Sequence of chain 1.A:
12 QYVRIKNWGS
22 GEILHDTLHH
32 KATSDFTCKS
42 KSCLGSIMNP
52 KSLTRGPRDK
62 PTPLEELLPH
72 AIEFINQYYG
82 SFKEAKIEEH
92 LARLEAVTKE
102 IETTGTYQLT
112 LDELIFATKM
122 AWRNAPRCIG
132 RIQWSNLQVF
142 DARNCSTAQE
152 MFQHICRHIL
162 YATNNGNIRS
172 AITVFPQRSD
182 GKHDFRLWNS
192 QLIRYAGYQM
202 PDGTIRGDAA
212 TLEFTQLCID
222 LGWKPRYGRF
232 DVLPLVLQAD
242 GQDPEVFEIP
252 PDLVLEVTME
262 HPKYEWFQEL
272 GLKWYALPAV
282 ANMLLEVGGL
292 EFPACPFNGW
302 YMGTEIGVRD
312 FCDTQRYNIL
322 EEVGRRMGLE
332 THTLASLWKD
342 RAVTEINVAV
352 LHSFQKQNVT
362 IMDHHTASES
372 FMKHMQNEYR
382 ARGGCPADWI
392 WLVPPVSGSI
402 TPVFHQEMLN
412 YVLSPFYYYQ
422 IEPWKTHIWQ

Binding-site contacts:
Ligand atom C7 contacts residue ASN319 of chain 1.A at 3.3 Å.
Ligand atom C8A contacts residue ILE320 of chain 1.A at 3.8 Å (hydrophobic).
Ligand atom N8 contacts residue GLU322 of chain 1.A at 2.6 Å (salt-bridge).
Ligand atom N14 contacts residue GLU322 of chain 1.A at 3.9 Å.
Ligand atom C10 contacts residue LEU321 of chain 1.A at 3.1 Å (hydrophobic).
Ligand atom C8A contacts residue LEU321 of chain 1.A at 4.0 Å (hydrophobic).
Ligand atom C1 contacts residue ILE320 of chain 1.A at 3.3 Å (hydrophobic).
Ligand atom C5 contacts residue GLU322 of chain 1.A at 3.8 Å.
Ligand atom C11 contacts residue ASN319 of chain 1.A at 3.4 Å.
Ligand atom C10 contacts residue ILE320 of chain 1.A at 3.4 Å (hydrophobic).
Ligand atom N8 contacts residue ASN319 of chain 1.A at 3.3 Å (h-bond).
Ligand atom C12 contacts residue ASN319 of chain 1.A at 3.1 Å.
Ligand atom C10 contacts residue ASN319 of chain 1.A at 3.2 Å.
Ligand atom C12 contacts residue ASP314 of chain 1.A at 3.4 Å.
Ligand atom C11 contacts residue ASP314 of chain 1.A at 3.4 Å.
Ligand atom N6 contacts residue ASN319 of chain 1.A at 3.2 Å (h-bond).
Ligand atom C1 contacts residue GLU323 of chain 1.A at 3.1 Å.
Ligand atom C11 contacts residue ILE320 of chain 1.A at 4.0 Å (hydrophobic).
Ligand atom C8A contacts residue ASN319 of chain 1.A at 3.3 Å.
Ligand atom C1 contacts residue ASN319 of chain 1.A at 3.8 Å.
Ligand atom C1 contacts residue GLU322 of chain 1.A at 3.6 Å.
Ligand atom C2 contacts residue GLU323 of chain 1.A at 3.2 Å.
Ligand atom C1 contacts residue LEU321 of chain 1.A at 4.0 Å (hydrophobic).
Ligand atom C4A contacts residue GLU322 of chain 1.A at 3.7 Å.
Ligand atom C9 contacts residue LEU321 of chain 1.A at 3.8 Å (hydrophobic).
Ligand atom N8 contacts residue ILE320 of chain 1.A at 3.4 Å.
Ligand atom S13 contacts residue ASN319 of chain 1.A at 3.0 Å (h-bond).
Ligand atom C9 contacts residue ASN319 of chain 1.A at 3.0 Å.
Ligand atom C8A contacts residue GLU323 of chain 1.A at 3.8 Å.
Ligand atom N6 contacts residue GLU322 of chain 1.A at 3.9 Å.
Ligand atom C4A contacts residue ASN319 of chain 1.A at 3.2 Å.
Ligand atom N14 contacts residue ASN319 of chain 1.A at 4.0 Å.
Ligand atom C5 contacts residue ASN319 of chain 1.A at 3.2 Å.
Ligand atom C8A contacts residue GLU322 of chain 1.A at 3.3 Å.
Ligand atom C7 contacts residue GLU322 of chain 1.A at 3.2 Å.
Ligand atom C12 contacts residue THR315 of chain 1.A at 3.3 Å.
Ligand atom C11 contacts residue LEU321 of chain 1.A at 4.0 Å (hydrophobic).
Ligand atom C11 contacts residue CYS313 of chain 1.A at 3.6 Å (hydrophobic).
Ligand atom N8 contacts residue LEU321 of chain 1.A at 3.2 Å (h-bond).
Ligand atom C7 contacts residue LEU321 of chain 1.A at 4.0 Å (hydrophobic).

A protein and the small-molecule ligand that binds it are described below.
Small molecule (SMILES): NC1=N[C@H](c2cccs2)Nc2cccc(F)c21